Binding-site contacts:
Ligand atom O5 contacts residue TRP75 of chain 1.B at 3.2 Å.
Ligand atom N2 contacts residue ASN111 of chain 1.A at 2.8 Å (h-bond).
Ligand atom C2 contacts residue ASN111 of chain 1.A at 2.4 Å.
Ligand atom N2 contacts residue PHE83 of chain 1.B at 3.9 Å.
Ligand atom C3 contacts residue ASN111 of chain 1.A at 3.8 Å.
Ligand atom C5 contacts residue PHE83 of chain 1.B at 4.2 Å (hydrophobic).
Ligand atom C6 contacts residue PHE83 of chain 1.B at 4.3 Å (hydrophobic).
Ligand atom O5 contacts residue PHE83 of chain 1.B at 4.0 Å.
Ligand atom C5 contacts residue TRP75 of chain 1.B at 4.2 Å (hydrophobic).
Ligand atom O5 contacts residue ASN111 of chain 1.A at 2.4 Å (h-bond).
Ligand atom C5 contacts residue ASN111 of chain 1.A at 3.7 Å.
Ligand atom C7 contacts residue ASN111 of chain 1.A at 3.2 Å.
Ligand atom O3 contacts residue PHE83 of chain 1.B at 3.4 Å.
Ligand atom C1 contacts residue PHE83 of chain 1.B at 4.5 Å (hydrophobic).
Ligand atom C4 contacts residue ASN111 of chain 1.A at 4.2 Å.
Ligand atom C1 contacts residue ASN111 of chain 1.A at 1.4 Å.
Ligand atom O6 contacts residue ARG73 of chain 1.B at 3.4 Å.
Ligand atom O6 contacts residue PHE83 of chain 1.B at 3.3 Å.
Ligand atom O7 contacts residue ASN111 of chain 1.A at 3.8 Å.
Ligand atom O5 contacts residue SER149 of chain 1.B at 4.1 Å.
Ligand atom C6 contacts residue ARG73 of chain 1.B at 3.9 Å.
Ligand atom O6 contacts residue SER149 of chain 1.B at 3.6 Å.
Ligand atom C8 contacts residue ASN111 of chain 1.A at 3.0 Å.
Ligand atom C1 contacts residue TRP75 of chain 1.B at 4.1 Å (hydrophobic).
Ligand atom C4 contacts residue PHE83 of chain 1.B at 4.1 Å (hydrophobic).
Ligand atom O6 contacts residue TRP75 of chain 1.B at 4.1 Å.
Ligand atom C6 contacts residue TRP75 of chain 1.B at 3.9 Å (hydrophobic).
Ligand atom C3 contacts residue PHE83 of chain 1.B at 4.0 Å (hydrophobic).
Ligand atom C2 contacts residue PHE83 of chain 1.B at 3.7 Å (hydrophobic).
Ligand atom C1 contacts residue SER149 of chain 1.B at 4.4 Å.

Sequence of chain 1.B:
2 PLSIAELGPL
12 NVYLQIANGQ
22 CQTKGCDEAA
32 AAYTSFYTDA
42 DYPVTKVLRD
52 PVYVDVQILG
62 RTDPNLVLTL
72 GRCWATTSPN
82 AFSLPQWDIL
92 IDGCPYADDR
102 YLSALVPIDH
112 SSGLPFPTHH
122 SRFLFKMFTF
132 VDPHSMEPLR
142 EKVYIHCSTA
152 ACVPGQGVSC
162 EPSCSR

Sequence of chain 1.A:
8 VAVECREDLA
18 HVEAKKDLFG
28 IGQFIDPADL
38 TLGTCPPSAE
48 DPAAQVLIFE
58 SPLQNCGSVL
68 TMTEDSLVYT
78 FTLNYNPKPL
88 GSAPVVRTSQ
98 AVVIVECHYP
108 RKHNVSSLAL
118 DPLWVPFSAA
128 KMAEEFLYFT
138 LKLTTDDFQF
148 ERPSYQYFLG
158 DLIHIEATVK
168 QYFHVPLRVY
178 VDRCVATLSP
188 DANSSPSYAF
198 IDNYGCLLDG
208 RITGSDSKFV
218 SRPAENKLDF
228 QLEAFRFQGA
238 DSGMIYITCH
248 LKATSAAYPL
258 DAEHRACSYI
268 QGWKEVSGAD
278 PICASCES

This small molecule binds to this protein.
Small molecule (SMILES): CC(=O)N[C@H]1[C@H](O[C@H]2[C@H](O)[C@@H](NC(C)=O)CO[C@@H]2CO)O[C@H](CO)[C@@H](O[C@@H]2O[C@H](CO)[C@@H](O)[C@H](O)[C@@H]2O)[C@@H]1O